Binding-site contacts:
Ligand atom O5 contacts residue THR55 of chain 1.A at 3.7 Å.
Ligand atom C2 contacts residue ASN53 of chain 1.A at 2.3 Å.
Ligand atom C3 contacts residue ASN53 of chain 1.A at 3.7 Å.
Ligand atom O5 contacts residue ASN53 of chain 1.A at 2.4 Å (h-bond).
Ligand atom O6 contacts residue GLU57 of chain 1.A at 4.1 Å.
Ligand atom O6 contacts residue ASN53 of chain 1.A at 4.5 Å.
Ligand atom C8 contacts residue GLN340 of chain 1.A at 4.1 Å.
Ligand atom O7 contacts residue ASN53 of chain 1.A at 4.2 Å.
Ligand atom O6 contacts residue ASN58 of chain 1.A at 3.8 Å.
Ligand atom C4 contacts residue ASN53 of chain 1.A at 4.1 Å.
Ligand atom C5 contacts residue ASN53 of chain 1.A at 3.7 Å.
Ligand atom C6 contacts residue THR55 of chain 1.A at 4.1 Å.
Ligand atom C1 contacts residue ASN53 of chain 1.A at 1.4 Å.
Ligand atom C7 contacts residue ASN53 of chain 1.A at 3.7 Å.
Ligand atom N2 contacts residue ASN53 of chain 1.A at 2.8 Å (h-bond).
Ligand atom O5 contacts residue ASN58 of chain 1.A at 4.1 Å.
Ligand atom O6 contacts residue THR55 of chain 1.A at 2.8 Å (h-bond).
Ligand atom C5 contacts residue THR55 of chain 1.A at 4.5 Å.

Sequence of chain 1.A:
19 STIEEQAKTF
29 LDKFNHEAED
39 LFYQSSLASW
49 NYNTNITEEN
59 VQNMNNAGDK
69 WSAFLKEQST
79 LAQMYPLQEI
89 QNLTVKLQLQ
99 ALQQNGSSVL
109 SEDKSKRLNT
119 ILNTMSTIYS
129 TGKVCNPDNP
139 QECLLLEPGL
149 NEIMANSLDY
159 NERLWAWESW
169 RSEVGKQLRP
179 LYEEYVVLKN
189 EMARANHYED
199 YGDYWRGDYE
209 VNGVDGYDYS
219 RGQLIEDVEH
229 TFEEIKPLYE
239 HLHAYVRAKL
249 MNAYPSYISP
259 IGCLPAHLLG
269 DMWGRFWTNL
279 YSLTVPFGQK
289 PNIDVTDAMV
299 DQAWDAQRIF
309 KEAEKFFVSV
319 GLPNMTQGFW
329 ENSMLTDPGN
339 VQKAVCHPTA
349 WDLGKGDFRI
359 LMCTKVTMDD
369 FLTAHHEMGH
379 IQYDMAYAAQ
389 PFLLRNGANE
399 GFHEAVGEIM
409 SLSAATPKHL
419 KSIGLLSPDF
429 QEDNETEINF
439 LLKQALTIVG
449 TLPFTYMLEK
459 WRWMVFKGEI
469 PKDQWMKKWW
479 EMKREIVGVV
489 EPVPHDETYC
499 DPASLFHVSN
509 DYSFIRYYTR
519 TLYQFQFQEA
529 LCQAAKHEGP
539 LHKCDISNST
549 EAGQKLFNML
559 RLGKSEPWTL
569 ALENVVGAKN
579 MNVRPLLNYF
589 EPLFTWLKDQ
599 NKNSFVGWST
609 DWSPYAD

A small-molecule ligand and the protein it binds are described below.
Small molecule (SMILES): CC(=O)N[C@@H]1[C@@H](O)[C@H](O)[C@@H](CO)O[C@H]1O